Binding-site contacts:
Ligand atom C3 contacts residue HIS79 of chain 15.A at 4.2 Å.
Ligand atom N2 contacts residue GLU83 of chain 15.A at 3.2 Å (salt-bridge).
Ligand atom N3 contacts residue MN1 of chain 1.C at 2.2 Å.
Ligand atom S1 contacts residue ARG127 of chain 10.A at 3.5 Å.
Ligand atom N4 contacts residue MET113 of chain 1.A at 3.2 Å.
Ligand atom N4 contacts residue MN1 of chain 1.C at 3.0 Å.
Ligand atom N1 contacts residue ASP84 of chain 15.A at 4.2 Å.
Ligand atom S1 contacts residue MET113 of chain 1.A at 4.3 Å.
Ligand atom S1 contacts residue MN1 of chain 15.B at 3.8 Å.
Ligand atom C3 contacts residue MET113 of chain 1.A at 3.4 Å (hydrophobic).
Ligand atom C4 contacts residue HIS79 of chain 15.A at 3.1 Å.
Ligand atom C4 contacts residue HIS80 of chain 15.A at 3.6 Å.
Ligand atom N1 contacts residue HIS80 of chain 15.A at 4.2 Å.
Ligand atom S1 contacts residue GLU83 of chain 15.A at 3.5 Å (salt-bridge).
Ligand atom N2 contacts residue HIS79 of chain 15.A at 3.0 Å (h-bond).
Ligand atom N4 contacts residue HIS80 of chain 15.A at 3.3 Å (h-bond).
Ligand atom N2 contacts residue HIS183 of chain 1.A at 3.4 Å (h-bond).
Ligand atom N3 contacts residue HIS80 of chain 15.A at 2.9 Å (h-bond).
Ligand atom N2 contacts residue MN1 of chain 15.B at 2.2 Å.
Ligand atom N1 contacts residue GLU27 of chain 15.A at 3.7 Å.
Ligand atom C3 contacts residue MN1 of chain 1.C at 4.2 Å.
Ligand atom C4 contacts residue MET113 of chain 1.A at 3.6 Å (hydrophobic).
Ligand atom C4 contacts residue MN1 of chain 1.C at 3.3 Å.
Ligand atom N3 contacts residue MET113 of chain 1.A at 3.4 Å.
Ligand atom C4 contacts residue HIS182 of chain 1.A at 3.4 Å.
Ligand atom C4 contacts residue GLU83 of chain 15.A at 4.2 Å.
Ligand atom C2 contacts residue ARG127 of chain 10.A at 3.5 Å.
Ligand atom C4 contacts residue GLU186 of chain 1.A at 4.0 Å.
Ligand atom C3 contacts residue MN1 of chain 15.B at 3.2 Å.
Ligand atom C4 contacts residue HIS183 of chain 1.A at 3.7 Å.
Ligand atom N2 contacts residue MN1 of chain 1.C at 4.3 Å.
Ligand atom C4 contacts residue MN1 of chain 15.B at 3.2 Å.
Ligand atom N3 contacts residue GLU186 of chain 1.A at 3.1 Å (salt-bridge).
Ligand atom N2 contacts residue MET113 of chain 1.A at 3.6 Å.
Ligand atom C1 contacts residue GLU27 of chain 15.A at 4.1 Å.
Ligand atom C3 contacts residue HIS80 of chain 15.A at 4.0 Å.
Ligand atom C3 contacts residue GLU83 of chain 15.A at 3.6 Å.
Ligand atom N2 contacts residue HIS80 of chain 15.A at 4.1 Å.
Ligand atom N4 contacts residue GLU186 of chain 1.A at 3.8 Å.
Ligand atom N3 contacts residue HIS182 of chain 1.A at 3.2 Å (h-bond).

Sequence of chain 10.A:
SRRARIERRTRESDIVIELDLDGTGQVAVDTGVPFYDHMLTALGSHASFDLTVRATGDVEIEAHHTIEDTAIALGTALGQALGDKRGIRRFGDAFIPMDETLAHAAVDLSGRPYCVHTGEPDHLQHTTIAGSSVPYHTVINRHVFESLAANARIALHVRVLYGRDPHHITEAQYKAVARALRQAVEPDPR

Sequence of chain 1.A:
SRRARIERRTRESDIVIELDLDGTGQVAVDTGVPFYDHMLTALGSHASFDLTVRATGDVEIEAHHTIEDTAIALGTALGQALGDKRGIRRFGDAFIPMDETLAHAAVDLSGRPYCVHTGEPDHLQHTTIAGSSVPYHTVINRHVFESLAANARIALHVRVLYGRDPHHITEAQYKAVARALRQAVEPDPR

Sequence of chain 15.A:
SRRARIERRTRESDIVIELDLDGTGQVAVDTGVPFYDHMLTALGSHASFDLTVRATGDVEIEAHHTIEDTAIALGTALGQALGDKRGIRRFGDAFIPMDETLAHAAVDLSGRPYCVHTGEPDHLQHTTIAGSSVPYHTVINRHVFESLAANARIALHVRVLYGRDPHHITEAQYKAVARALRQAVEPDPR

This protein binds this small molecule.
Small molecule (SMILES): NCCSc1ncn[nH]1